Sequence of chain 1.A:
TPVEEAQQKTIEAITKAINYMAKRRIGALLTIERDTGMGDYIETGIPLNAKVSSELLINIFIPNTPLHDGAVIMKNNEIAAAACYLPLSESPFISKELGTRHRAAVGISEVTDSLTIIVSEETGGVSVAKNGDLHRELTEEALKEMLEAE

This protein binds this small molecule.
Small molecule (SMILES): CCN(CC)c1cccc(NC(C)=O)c1

Sequence of chain 1.B:
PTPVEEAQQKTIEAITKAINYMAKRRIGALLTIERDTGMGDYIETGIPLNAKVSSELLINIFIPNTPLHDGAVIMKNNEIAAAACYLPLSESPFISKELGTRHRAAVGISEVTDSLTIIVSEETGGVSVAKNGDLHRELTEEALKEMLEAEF

Binding-site contacts:
Ligand atom C09 contacts residue THR67 of chain 1.B at 3.6 Å.
Ligand atom N03 contacts residue TYR22 of chain 1.A at 4.1 Å.
Ligand atom C06 contacts residue PRO68 of chain 1.B at 3.8 Å (hydrophobic).
Ligand atom O13 contacts residue HIS70 of chain 1.B at 4.0 Å.
Ligand atom N11 contacts residue PRO68 of chain 1.B at 3.9 Å.
Ligand atom C14 contacts residue HIS70 of chain 1.B at 3.6 Å.
Ligand atom O13 contacts residue THR67 of chain 1.B at 4.0 Å.
Ligand atom N11 contacts residue THR67 of chain 1.B at 4.0 Å.
Ligand atom C09 contacts residue ASN66 of chain 1.B at 3.8 Å.
Ligand atom N03 contacts residue PRO68 of chain 1.B at 4.4 Å.
Ligand atom C04 contacts residue ILE60 of chain 1.A at 4.4 Å (hydrophobic).
Ligand atom C14 contacts residue ASN66 of chain 1.B at 3.4 Å.
Ligand atom C01 contacts residue GLU57 of chain 1.A at 3.6 Å.
Ligand atom C04 contacts residue TYR22 of chain 1.A at 3.1 Å (hydrophobic).
Ligand atom C05 contacts residue TYR22 of chain 1.A at 3.7 Å (hydrophobic).
Ligand atom C12 contacts residue THR67 of chain 1.B at 3.5 Å.
Ligand atom C09 contacts residue TYR22 of chain 1.A at 4.1 Å (hydrophobic).
Ligand atom C07 contacts residue TYR22 of chain 1.A at 2.7 Å (hydrophobic).
Ligand atom C02 contacts residue LYS18 of chain 1.A at 4.3 Å.
Ligand atom C14 contacts residue THR67 of chain 1.B at 3.2 Å.
Ligand atom C15 contacts residue PRO68 of chain 1.B at 4.0 Å (hydrophobic).
Ligand atom C08 contacts residue PRO68 of chain 1.B at 3.5 Å (hydrophobic).
Ligand atom C10 contacts residue THR67 of chain 1.B at 4.1 Å.
Ligand atom C09 contacts residue PRO68 of chain 1.B at 3.5 Å (hydrophobic).
Ligand atom C10 contacts residue PRO68 of chain 1.B at 3.7 Å (hydrophobic).
Ligand atom C08 contacts residue ASN66 of chain 1.B at 4.0 Å.
Ligand atom C08 contacts residue TYR22 of chain 1.A at 2.9 Å (hydrophobic).
Ligand atom C05 contacts residue LYS18 of chain 1.A at 3.6 Å.
Ligand atom C14 contacts residue PRO68 of chain 1.B at 4.4 Å (hydrophobic).
Ligand atom C05 contacts residue ILE60 of chain 1.A at 4.0 Å (hydrophobic).
Ligand atom C12 contacts residue PRO68 of chain 1.B at 4.4 Å (hydrophobic).
Ligand atom C06 contacts residue TYR22 of chain 1.A at 3.8 Å (hydrophobic).
Ligand atom C07 contacts residue PRO68 of chain 1.B at 3.6 Å (hydrophobic).
Ligand atom C08 contacts residue THR67 of chain 1.B at 4.2 Å.
Ligand atom C12 contacts residue HIS70 of chain 1.B at 4.2 Å.
Ligand atom C01 contacts residue PRO68 of chain 1.B at 3.6 Å (hydrophobic).
Ligand atom O13 contacts residue ASP71 of chain 1.B at 4.1 Å.